Binding-site contacts:
Ligand atom CAJ contacts residue TYR131 of chain 1.B at 3.5 Å (hydrophobic).
Ligand atom CAJ contacts residue ASP130 of chain 1.B at 3.1 Å.
Ligand atom CAK contacts residue TYR162 of chain 1.B at 3.9 Å (hydrophobic).
Ligand atom CAH contacts residue TYR151 of chain 1.B at 3.5 Å (hydrophobic).
Ligand atom CAK contacts residue ASP130 of chain 1.B at 4.4 Å.
Ligand atom OAA contacts residue TYR162 of chain 1.B at 3.4 Å.
Ligand atom OAA contacts residue TYR151 of chain 1.B at 2.4 Å (h-bond).
Ligand atom NAB contacts residue TYR162 of chain 1.B at 3.4 Å.
Ligand atom CAH contacts residue TYR162 of chain 1.B at 3.6 Å (hydrophobic).
Ligand atom CAF contacts residue TYR131 of chain 1.B at 2.9 Å (hydrophobic).
Ligand atom CAG contacts residue SER136 of chain 1.B at 3.5 Å.
Ligand atom CAI contacts residue TYR162 of chain 1.B at 3.9 Å (hydrophobic).
Ligand atom NAB contacts residue TYR131 of chain 1.B at 4.2 Å.
Ligand atom NAC contacts residue SER136 of chain 1.B at 4.4 Å.
Ligand atom CAD contacts residue TYR162 of chain 1.B at 3.6 Å (hydrophobic).
Ligand atom OAA contacts residue LEU129 of chain 1.B at 4.4 Å.
Ligand atom CAE contacts residue TYR162 of chain 1.B at 3.7 Å (hydrophobic).
Ligand atom CAG contacts residue ALA133 of chain 1.B at 4.1 Å (hydrophobic).
Ligand atom NAC contacts residue ALA133 of chain 1.B at 4.2 Å.
Ligand atom NAB contacts residue SER136 of chain 1.B at 4.1 Å.
Ligand atom OAA contacts residue PRO132 of chain 1.B at 4.3 Å.
Ligand atom NAB contacts residue PRO132 of chain 1.B at 4.5 Å.
Ligand atom OAA contacts residue TYR131 of chain 1.B at 3.4 Å (h-bond).
Ligand atom CAG contacts residue GLY152 of chain 1.B at 3.7 Å.
Ligand atom CAH contacts residue GLY152 of chain 1.B at 4.1 Å.
Ligand atom CAH contacts residue PRO132 of chain 1.B at 4.1 Å (hydrophobic).
Ligand atom CAH contacts residue ALA133 of chain 1.B at 4.5 Å (hydrophobic).
Ligand atom NAC contacts residue GLY152 of chain 1.B at 4.3 Å.
Ligand atom CAF contacts residue ASP130 of chain 1.B at 3.6 Å.
Ligand atom CAH contacts residue TYR131 of chain 1.B at 4.0 Å (hydrophobic).
Ligand atom NAB contacts residue ALA133 of chain 1.B at 4.0 Å.
Ligand atom CAE contacts residue ALA133 of chain 1.B at 4.4 Å (hydrophobic).
Ligand atom CAH contacts residue SER136 of chain 1.B at 4.0 Å.
Ligand atom NAC contacts residue TYR162 of chain 1.B at 3.8 Å.
Ligand atom CAD contacts residue TYR131 of chain 1.B at 3.7 Å (hydrophobic).
Ligand atom CAD contacts residue ALA133 of chain 1.B at 4.2 Å (hydrophobic).
Ligand atom CAG contacts residue TYR162 of chain 1.B at 3.5 Å (hydrophobic).
Ligand atom CAF contacts residue TYR162 of chain 1.B at 3.5 Å (hydrophobic).
Ligand atom CAJ contacts residue TYR162 of chain 1.B at 3.6 Å (hydrophobic).

Sequence of chain 1.B:
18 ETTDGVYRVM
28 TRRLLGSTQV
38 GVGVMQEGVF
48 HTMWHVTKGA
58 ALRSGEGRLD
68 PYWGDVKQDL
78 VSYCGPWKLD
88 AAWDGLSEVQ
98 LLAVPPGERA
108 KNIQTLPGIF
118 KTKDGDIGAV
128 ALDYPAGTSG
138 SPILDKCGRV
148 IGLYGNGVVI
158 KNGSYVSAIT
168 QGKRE

This small molecule binds to this protein.
Small molecule (SMILES): OCn1cnc2ccccc21